The protein below binds the small molecule below.
Small molecule (SMILES): CC(=O)N[C@H]1[C@H](O[C@H]2[C@H](O)[C@@H](NC(C)=O)CO[C@@H]2CO)O[C@H](CO)[C@@H](O[C@@H]2O[C@H](CO)[C@@H](O)[C@H](O)[C@@H]2O)[C@@H]1O

Sequence of chain 1.D:
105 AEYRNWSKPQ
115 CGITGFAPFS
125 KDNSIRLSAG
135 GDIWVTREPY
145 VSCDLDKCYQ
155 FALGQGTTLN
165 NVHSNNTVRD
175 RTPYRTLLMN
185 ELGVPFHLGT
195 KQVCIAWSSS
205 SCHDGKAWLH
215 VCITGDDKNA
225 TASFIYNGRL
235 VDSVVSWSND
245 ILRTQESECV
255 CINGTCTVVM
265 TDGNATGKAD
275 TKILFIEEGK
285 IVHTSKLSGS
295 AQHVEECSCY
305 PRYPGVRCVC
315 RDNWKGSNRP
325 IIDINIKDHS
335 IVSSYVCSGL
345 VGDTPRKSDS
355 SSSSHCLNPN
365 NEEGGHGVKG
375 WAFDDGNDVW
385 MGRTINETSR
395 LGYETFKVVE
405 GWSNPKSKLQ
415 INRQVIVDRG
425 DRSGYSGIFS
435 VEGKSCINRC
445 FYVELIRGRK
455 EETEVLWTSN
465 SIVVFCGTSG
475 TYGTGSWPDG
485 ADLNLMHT

Binding-site contacts:
Ligand atom C8 contacts residue NAG1 of chain 1.V at 4.3 Å.
Ligand atom O3 contacts residue NAG2 of chain 1.V at 3.4 Å.
Ligand atom C4 contacts residue ASN109 of chain 1.D at 4.2 Å.
Ligand atom C7 contacts residue ASN109 of chain 1.D at 3.1 Å.
Ligand atom O7 contacts residue TYR307 of chain 1.D at 4.1 Å.
Ligand atom C1 contacts residue ASN109 of chain 1.D at 1.4 Å.
Ligand atom O7 contacts residue NAG1 of chain 1.V at 3.6 Å.
Ligand atom C7 contacts residue NAG2 of chain 1.V at 4.0 Å.
Ligand atom O7 contacts residue ASN109 of chain 1.D at 2.8 Å (h-bond).
Ligand atom C5 contacts residue ASN109 of chain 1.D at 3.6 Å.
Ligand atom O7 contacts residue SER111 of chain 1.D at 4.5 Å.
Ligand atom C7 contacts residue NAG1 of chain 1.V at 4.5 Å.
Ligand atom O7 contacts residue ASN257 of chain 1.D at 4.4 Å.
Ligand atom C1 contacts residue SER111 of chain 1.D at 3.5 Å.
Ligand atom N2 contacts residue NAG2 of chain 1.V at 4.2 Å.
Ligand atom O5 contacts residue ASN109 of chain 1.D at 2.3 Å (h-bond).
Ligand atom C8 contacts residue NAG2 of chain 1.V at 3.5 Å.
Ligand atom N2 contacts residue ASN109 of chain 1.D at 3.0 Å (h-bond).
Ligand atom C8 contacts residue ASN109 of chain 1.D at 4.5 Å.
Ligand atom C2 contacts residue SER111 of chain 1.D at 4.1 Å.
Ligand atom C3 contacts residue ASN109 of chain 1.D at 3.8 Å.
Ligand atom C7 contacts residue TYR307 of chain 1.D at 4.1 Å (hydrophobic).
Ligand atom N2 contacts residue SER111 of chain 1.D at 3.5 Å (h-bond).
Ligand atom C2 contacts residue ASN109 of chain 1.D at 2.5 Å.
Ligand atom C8 contacts residue TYR307 of chain 1.D at 3.2 Å (hydrophobic).
Ligand atom C8 contacts residue SER111 of chain 1.D at 3.9 Å.
Ligand atom C7 contacts residue SER111 of chain 1.D at 3.8 Å.